Sequence of chain 2.A:
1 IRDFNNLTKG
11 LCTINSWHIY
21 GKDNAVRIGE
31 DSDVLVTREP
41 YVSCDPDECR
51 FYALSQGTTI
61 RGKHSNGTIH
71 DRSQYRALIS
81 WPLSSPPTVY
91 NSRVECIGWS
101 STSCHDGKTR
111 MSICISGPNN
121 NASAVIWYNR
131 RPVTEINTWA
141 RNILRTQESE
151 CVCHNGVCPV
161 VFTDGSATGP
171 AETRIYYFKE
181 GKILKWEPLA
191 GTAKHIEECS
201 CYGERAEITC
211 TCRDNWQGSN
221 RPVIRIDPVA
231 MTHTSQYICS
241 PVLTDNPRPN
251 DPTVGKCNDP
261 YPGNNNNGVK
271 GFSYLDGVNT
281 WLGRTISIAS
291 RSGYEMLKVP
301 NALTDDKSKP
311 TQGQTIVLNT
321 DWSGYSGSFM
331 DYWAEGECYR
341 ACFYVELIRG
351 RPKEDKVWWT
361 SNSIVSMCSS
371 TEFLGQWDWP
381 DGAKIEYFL

Binding-site contacts:
Ligand atom O2 contacts residue ASN250 of chain 4.A at 3.0 Å (h-bond).
Ligand atom C2 contacts residue ASN121 of chain 2.A at 2.4 Å.
Ligand atom O4 contacts residue ARG248 of chain 4.A at 3.2 Å (salt-bridge).
Ligand atom C8 contacts residue PHE373 of chain 4.A at 3.6 Å (hydrophobic).
Ligand atom O7 contacts residue ASN121 of chain 2.A at 3.6 Å (h-bond).
Ligand atom C1 contacts residue ASN121 of chain 2.A at 1.5 Å.
Ligand atom C6 contacts residue THR311 of chain 4.A at 3.6 Å.
Ligand atom O6 contacts residue ILE286 of chain 4.A at 3.3 Å (h-bond).
Ligand atom C3 contacts residue GLY313 of chain 4.A at 3.4 Å.
Ligand atom C6 contacts residue ILE286 of chain 4.A at 3.1 Å (hydrophobic).
Ligand atom O3 contacts residue GLY313 of chain 4.A at 2.9 Å (h-bond).
Ligand atom O5 contacts residue GLY375 of chain 4.A at 3.5 Å.
Ligand atom O3 contacts residue GLU295 of chain 4.A at 2.6 Å (salt-bridge).
Ligand atom C6 contacts residue LEU374 of chain 4.A at 3.5 Å (hydrophobic).
Ligand atom O6 contacts residue LYS309 of chain 4.A at 3.5 Å (salt-bridge).
Ligand atom O4 contacts residue ARG284 of chain 4.A at 3.5 Å (salt-bridge).
Ligand atom O4 contacts residue GLU295 of chain 4.A at 2.6 Å (salt-bridge).
Ligand atom C4 contacts residue GLU295 of chain 4.A at 3.3 Å.
Ligand atom O6 contacts residue ASP251 of chain 4.A at 2.7 Å (salt-bridge).
Ligand atom C3 contacts residue GLU295 of chain 4.A at 3.2 Å.
Ligand atom C7 contacts residue ASN121 of chain 2.A at 3.4 Å.
Ligand atom O3 contacts residue GLN312 of chain 4.A at 3.3 Å.
Ligand atom C3 contacts residue ASP251 of chain 4.A at 3.6 Å.
Ligand atom N2 contacts residue ASN121 of chain 2.A at 2.9 Å (h-bond).
Ligand atom C6 contacts residue PRO310 of chain 4.A at 3.5 Å (hydrophobic).
Ligand atom O3 contacts residue ARG284 of chain 4.A at 2.5 Å (salt-bridge).
Ligand atom O2 contacts residue GLY313 of chain 4.A at 3.1 Å.
Ligand atom C6 contacts residue ASP251 of chain 4.A at 3.6 Å.
Ligand atom O5 contacts residue GLN376 of chain 4.A at 3.4 Å (h-bond).
Ligand atom O2 contacts residue LEU297 of chain 4.A at 3.4 Å.
Ligand atom O5 contacts residue ASN121 of chain 2.A at 2.4 Å (h-bond).
Ligand atom O6 contacts residue GLN376 of chain 4.A at 2.7 Å (h-bond).
Ligand atom C6 contacts residue ARG248 of chain 4.A at 3.5 Å.
Ligand atom O3 contacts residue ASP251 of chain 4.A at 2.6 Å (salt-bridge).
Ligand atom O4 contacts residue ILE288 of chain 4.A at 3.5 Å.
Ligand atom O3 contacts residue ASN250 of chain 4.A at 3.0 Å.
Ligand atom O7 contacts residue ASN120 of chain 2.A at 3.4 Å (h-bond).
Ligand atom C8 contacts residue ASN120 of chain 2.A at 3.3 Å.
Ligand atom O5 contacts residue ASP251 of chain 4.A at 3.4 Å (salt-bridge).
Ligand atom O4 contacts residue ASP251 of chain 4.A at 3.5 Å (salt-bridge).

A small-molecule ligand and the protein it binds are described below.
Small molecule (SMILES): CC(=O)N[C@H]1[C@H](O[C@H]2[C@H](O)[C@@H](NC(C)=O)CO[C@@H]2CO)O[C@H](CO)[C@@H](O[C@@H]2O[C@H](CO)[C@@H](O)[C@H](O[C@H]3O[C@H](CO)[C@@H](O)[C@H](O)[C@@H]3O[C@H]3O[C@H](CO)[C@@H](O)[C@H](O)[C@@H]3O[C@H]3O[C@H](CO)[C@@H](O)[C@H](O)[C@@H]3O)[C@@H]2O)[C@@H]1O

Sequence of chain 4.C:
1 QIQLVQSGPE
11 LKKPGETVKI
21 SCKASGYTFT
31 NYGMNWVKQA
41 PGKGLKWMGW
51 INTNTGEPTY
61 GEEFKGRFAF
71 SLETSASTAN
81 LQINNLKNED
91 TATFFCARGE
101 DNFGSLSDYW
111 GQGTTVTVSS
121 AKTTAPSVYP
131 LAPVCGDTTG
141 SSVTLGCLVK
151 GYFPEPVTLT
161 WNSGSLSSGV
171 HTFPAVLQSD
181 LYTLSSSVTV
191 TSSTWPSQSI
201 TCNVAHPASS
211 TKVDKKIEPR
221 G

Sequence of chain 4.A:
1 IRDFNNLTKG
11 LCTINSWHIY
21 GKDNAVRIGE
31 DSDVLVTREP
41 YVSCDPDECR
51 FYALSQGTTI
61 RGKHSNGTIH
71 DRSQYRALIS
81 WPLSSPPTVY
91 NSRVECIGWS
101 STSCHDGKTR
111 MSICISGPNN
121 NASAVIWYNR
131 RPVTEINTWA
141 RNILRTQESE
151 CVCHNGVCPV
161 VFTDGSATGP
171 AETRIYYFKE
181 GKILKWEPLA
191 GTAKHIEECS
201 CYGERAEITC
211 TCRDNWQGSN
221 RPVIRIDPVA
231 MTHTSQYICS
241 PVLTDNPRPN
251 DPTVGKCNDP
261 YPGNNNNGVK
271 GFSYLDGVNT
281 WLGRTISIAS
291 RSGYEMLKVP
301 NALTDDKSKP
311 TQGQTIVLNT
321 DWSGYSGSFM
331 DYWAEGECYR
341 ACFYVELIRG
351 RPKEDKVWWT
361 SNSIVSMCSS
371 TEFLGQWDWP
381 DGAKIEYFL